The small molecule below binds the protein below.
Small molecule (SMILES): Oc1ccc(C(=Cc2cccc(Nc3ccc(F)cc3)c2)c2ccc(O)cc2)cc1

Binding-site contacts:
Ligand atom F27 contacts residue PHE128 of chain 1.B at 2.8 Å.
Ligand atom C26 contacts residue PHE107 of chain 1.B at 3.9 Å (hydrophobic).
Ligand atom C12 contacts residue THR50 of chain 1.B at 3.9 Å.
Ligand atom C11 contacts residue THR50 of chain 1.B at 3.8 Å.
Ligand atom C24 contacts residue MET124 of chain 1.B at 3.8 Å (hydrophobic).
Ligand atom O01 contacts residue GLU56 of chain 1.B at 2.6 Å (salt-bridge).
Ligand atom C04 contacts residue PHE107 of chain 1.B at 4.0 Å (hydrophobic).
Ligand atom C03 contacts residue LEU94 of chain 1.B at 4.0 Å (hydrophobic).
Ligand atom C19 contacts residue GLY224 of chain 1.B at 3.7 Å.
Ligand atom O13 contacts residue LEU239 of chain 1.B at 4.0 Å.
Ligand atom C25 contacts residue MET45 of chain 1.B at 3.9 Å (hydrophobic).
Ligand atom C10 contacts residue LEU49 of chain 1.B at 3.5 Å (hydrophobic).
Ligand atom C02 contacts residue ARG97 of chain 1.B at 4.0 Å.
Ligand atom C15 contacts residue ALA53 of chain 1.B at 3.8 Å (hydrophobic).
Ligand atom C12 contacts residue LEU228 of chain 1.B at 3.8 Å (hydrophobic).
Ligand atom N22 contacts residue ILE127 of chain 1.B at 3.9 Å.
Ligand atom C14 contacts residue LEU228 of chain 1.B at 3.7 Å (hydrophobic).
Ligand atom C03 contacts residue LEU90 of chain 1.B at 3.6 Å (hydrophobic).
Ligand atom C19 contacts residue LEU228 of chain 1.B at 3.9 Å (hydrophobic).
Ligand atom F27 contacts residue PHE107 of chain 1.B at 3.7 Å.
Ligand atom C02 contacts residue GLU56 of chain 1.B at 3.3 Å.
Ligand atom C26 contacts residue PHE128 of chain 1.B at 3.5 Å (hydrophobic).
Ligand atom C29 contacts residue PHE128 of chain 1.B at 4.0 Å (hydrophobic).
Ligand atom O01 contacts residue ARG97 of chain 1.B at 2.8 Å (salt-bridge).
Ligand atom C06 contacts residue ALA53 of chain 1.B at 3.8 Å (hydrophobic).
Ligand atom C05 contacts residue GLU56 of chain 1.B at 3.1 Å.
Ligand atom C25 contacts residue LEU49 of chain 1.B at 4.0 Å (hydrophobic).
Ligand atom F27 contacts residue LEU113 of chain 1.B at 3.8 Å.
Ligand atom C20 contacts residue ILE127 of chain 1.B at 3.9 Å (hydrophobic).
Ligand atom O13 contacts residue LEU228 of chain 1.B at 3.8 Å.
Ligand atom O01 contacts residue LEU90 of chain 1.B at 3.9 Å.
Ligand atom C11 contacts residue MET46 of chain 1.B at 3.9 Å (hydrophobic).
Ligand atom C11 contacts residue LEU49 of chain 1.B at 3.9 Å (hydrophobic).
Ligand atom C28 contacts residue PHE128 of chain 1.B at 3.5 Å (hydrophobic).
Ligand atom C14 contacts residue ALA53 of chain 1.B at 3.8 Å (hydrophobic).
Ligand atom N22 contacts residue MET124 of chain 1.B at 3.4 Å (h-bond).
Ligand atom O13 contacts residue THR50 of chain 1.B at 3.1 Å (h-bond).
Ligand atom C23 contacts residue MET124 of chain 1.B at 3.9 Å (hydrophobic).
Ligand atom C29 contacts residue ILE127 of chain 1.B at 3.8 Å (hydrophobic).
Ligand atom O13 contacts residue LEU243 of chain 1.B at 3.9 Å.

Sequence of chain 1.B:
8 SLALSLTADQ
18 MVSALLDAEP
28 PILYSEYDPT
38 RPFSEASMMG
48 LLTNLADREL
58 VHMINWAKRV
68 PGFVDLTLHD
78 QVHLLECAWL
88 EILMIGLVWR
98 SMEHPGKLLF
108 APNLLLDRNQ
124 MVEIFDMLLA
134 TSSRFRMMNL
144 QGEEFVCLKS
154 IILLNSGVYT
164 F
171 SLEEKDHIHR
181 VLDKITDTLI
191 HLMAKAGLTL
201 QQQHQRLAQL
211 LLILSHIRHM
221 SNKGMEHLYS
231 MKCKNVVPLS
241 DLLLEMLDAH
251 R